Sequence of chain 1.A:
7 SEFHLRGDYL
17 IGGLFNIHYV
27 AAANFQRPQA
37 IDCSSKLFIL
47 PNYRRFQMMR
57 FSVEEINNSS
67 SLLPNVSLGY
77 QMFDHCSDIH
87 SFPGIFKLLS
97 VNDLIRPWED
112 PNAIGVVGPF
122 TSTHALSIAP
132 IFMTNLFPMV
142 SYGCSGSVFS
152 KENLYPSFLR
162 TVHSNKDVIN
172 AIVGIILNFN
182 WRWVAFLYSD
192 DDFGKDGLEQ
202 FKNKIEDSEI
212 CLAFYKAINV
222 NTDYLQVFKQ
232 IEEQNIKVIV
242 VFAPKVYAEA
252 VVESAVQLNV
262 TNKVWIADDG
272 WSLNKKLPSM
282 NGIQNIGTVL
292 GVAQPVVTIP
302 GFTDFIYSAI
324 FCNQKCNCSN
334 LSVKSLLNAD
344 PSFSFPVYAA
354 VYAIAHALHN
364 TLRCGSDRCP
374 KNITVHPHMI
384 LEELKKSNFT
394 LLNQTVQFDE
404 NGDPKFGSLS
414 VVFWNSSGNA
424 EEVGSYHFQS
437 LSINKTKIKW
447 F

Binding-site contacts:
Ligand atom C7 contacts residue ASN260 of chain 1.A at 3.3 Å.
Ligand atom C5 contacts residue ASN260 of chain 1.A at 3.6 Å.
Ligand atom C2 contacts residue ASN260 of chain 1.A at 2.6 Å.
Ligand atom O5 contacts residue THR262 of chain 1.A at 4.3 Å.
Ligand atom N2 contacts residue ASN260 of chain 1.A at 3.0 Å (h-bond).
Ligand atom O7 contacts residue ASN260 of chain 1.A at 4.3 Å.
Ligand atom C4 contacts residue ASN260 of chain 1.A at 4.3 Å.
Ligand atom C8 contacts residue ASN260 of chain 1.A at 3.2 Å.
Ligand atom O5 contacts residue ASN260 of chain 1.A at 2.4 Å (h-bond).
Ligand atom C5 contacts residue THR262 of chain 1.A at 3.9 Å.
Ligand atom C6 contacts residue THR262 of chain 1.A at 3.9 Å.
Ligand atom O6 contacts residue THR262 of chain 1.A at 3.6 Å.
Ligand atom C1 contacts residue ASN260 of chain 1.A at 1.4 Å.
Ligand atom C3 contacts residue ASN260 of chain 1.A at 3.8 Å.

A small-molecule ligand and the protein it binds are described below.
Small molecule (SMILES): CC(=O)N[C@@H]1[C@@H](O)[C@H](O)[C@@H](CO)O[C@H]1O